This protein binds this small molecule.
Small molecule (SMILES): CC(=O)N[C@@H]1[C@@H](O)[C@H](O)[C@@H](CO)O[C@H]1O

Binding-site contacts:
Ligand atom C1 contacts residue SER89 of chain 33.B at 4.5 Å.
Ligand atom C2 contacts residue ASN87 of chain 33.B at 2.4 Å.
Ligand atom O5 contacts residue SER79 of chain 33.B at 4.4 Å.
Ligand atom O7 contacts residue ASN87 of chain 33.B at 3.9 Å.
Ligand atom C1 contacts residue ASN87 of chain 33.B at 1.4 Å.
Ligand atom C5 contacts residue ASN87 of chain 33.B at 3.7 Å.
Ligand atom O7 contacts residue ASP85 of chain 33.B at 4.3 Å.
Ligand atom C4 contacts residue ASN87 of chain 33.B at 4.2 Å.
Ligand atom N2 contacts residue ASN87 of chain 33.B at 2.9 Å (h-bond).
Ligand atom O5 contacts residue SER89 of chain 33.B at 4.1 Å.
Ligand atom O4 contacts residue LEU151 of chain 33.B at 3.7 Å.
Ligand atom C5 contacts residue LEU151 of chain 33.B at 4.1 Å (hydrophobic).
Ligand atom C3 contacts residue ASN87 of chain 33.B at 3.7 Å.
Ligand atom C4 contacts residue LEU151 of chain 33.B at 4.4 Å (hydrophobic).
Ligand atom O5 contacts residue ASN87 of chain 33.B at 2.3 Å (h-bond).
Ligand atom C6 contacts residue LEU151 of chain 33.B at 3.8 Å (hydrophobic).
Ligand atom C7 contacts residue ASN87 of chain 33.B at 3.6 Å.
Ligand atom C5 contacts residue SER89 of chain 33.B at 4.3 Å.
Ligand atom O6 contacts residue LEU151 of chain 33.B at 3.4 Å.

Sequence of chain 33.B:
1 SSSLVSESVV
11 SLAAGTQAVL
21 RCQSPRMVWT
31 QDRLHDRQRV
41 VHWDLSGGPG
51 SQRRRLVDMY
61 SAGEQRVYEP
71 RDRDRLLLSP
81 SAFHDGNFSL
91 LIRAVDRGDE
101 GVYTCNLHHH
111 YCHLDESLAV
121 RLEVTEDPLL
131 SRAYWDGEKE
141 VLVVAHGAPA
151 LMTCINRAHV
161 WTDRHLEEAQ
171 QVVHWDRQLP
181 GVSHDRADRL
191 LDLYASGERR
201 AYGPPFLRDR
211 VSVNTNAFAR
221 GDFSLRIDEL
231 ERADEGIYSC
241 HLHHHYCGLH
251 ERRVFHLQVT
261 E